Sequence of chain 1.A:
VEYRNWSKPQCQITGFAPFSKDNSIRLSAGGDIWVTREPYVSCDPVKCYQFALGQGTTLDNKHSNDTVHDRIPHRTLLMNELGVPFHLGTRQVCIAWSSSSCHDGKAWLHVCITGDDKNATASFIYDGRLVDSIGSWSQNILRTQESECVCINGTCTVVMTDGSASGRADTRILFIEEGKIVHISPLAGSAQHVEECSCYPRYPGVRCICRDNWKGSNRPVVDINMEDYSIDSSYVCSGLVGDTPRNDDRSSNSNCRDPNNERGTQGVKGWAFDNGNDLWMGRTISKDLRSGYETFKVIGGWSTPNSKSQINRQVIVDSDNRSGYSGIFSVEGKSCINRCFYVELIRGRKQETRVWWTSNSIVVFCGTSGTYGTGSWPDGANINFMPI

This protein binds this small molecule.
Small molecule (SMILES): CC(=O)N[C@H]1[C@H](O[C@H]2[C@H](O)[C@@H](NC(C)=O)CO[C@@H]2CO[C@H]2O[C@@H](C)[C@@H](O)[C@@H](O)[C@@H]2O)O[C@H](CO)[C@@H](O[C@@H]2O[C@H](CO)[C@@H](O)[C@H](O)[C@@H]2O)[C@@H]1O

Binding-site contacts:
Ligand atom N2 contacts residue ASN65 of chain 1.A at 3.2 Å (h-bond).
Ligand atom C6 contacts residue ASN65 of chain 1.A at 4.3 Å.
Ligand atom O5 contacts residue TRP356 of chain 1.A at 3.9 Å.
Ligand atom O2 contacts residue PHE385 of chain 1.B at 3.9 Å.
Ligand atom C7 contacts residue ASN65 of chain 1.A at 3.4 Å.
Ligand atom C4 contacts residue ASN382 of chain 1.B at 4.3 Å.
Ligand atom C8 contacts residue TRP356 of chain 1.A at 4.1 Å (hydrophobic).
Ligand atom C2 contacts residue ASN65 of chain 1.A at 2.5 Å.
Ligand atom O4 contacts residue ASN382 of chain 1.B at 3.7 Å.
Ligand atom C2 contacts residue PHE385 of chain 1.B at 4.0 Å (hydrophobic).
Ligand atom C5 contacts residue TRP356 of chain 1.A at 4.2 Å (hydrophobic).
Ligand atom O2 contacts residue ASN65 of chain 1.A at 4.0 Å.
Ligand atom O4 contacts residue PHE385 of chain 1.B at 4.5 Å.
Ligand atom O3 contacts residue PHE385 of chain 1.B at 3.2 Å.
Ligand atom C3 contacts residue ASN65 of chain 1.A at 3.8 Å.
Ligand atom C8 contacts residue ILE388 of chain 1.A at 4.4 Å (hydrophobic).
Ligand atom O4 contacts residue TRP356 of chain 1.A at 4.5 Å.
Ligand atom O3 contacts residue ASN382 of chain 1.B at 3.1 Å (h-bond).
Ligand atom O7 contacts residue ASN65 of chain 1.A at 2.9 Å (h-bond).
Ligand atom C1 contacts residue ASN65 of chain 1.A at 1.5 Å.
Ligand atom O5 contacts residue ASN65 of chain 1.A at 2.2 Å (h-bond).
Ligand atom C3 contacts residue PHE385 of chain 1.B at 4.2 Å (hydrophobic).
Ligand atom O7 contacts residue TRP356 of chain 1.A at 2.6 Å.
Ligand atom C3 contacts residue ASN382 of chain 1.B at 4.3 Å.
Ligand atom C1 contacts residue TRP356 of chain 1.A at 3.8 Å (hydrophobic).
Ligand atom C7 contacts residue TRP356 of chain 1.A at 3.6 Å (hydrophobic).
Ligand atom C4 contacts residue ASN65 of chain 1.A at 4.2 Å.
Ligand atom O7 contacts residue ILE388 of chain 1.A at 4.3 Å.
Ligand atom O6 contacts residue ASN65 of chain 1.A at 3.7 Å.
Ligand atom C5 contacts residue ASN65 of chain 1.A at 3.6 Å.
Ligand atom C3 contacts residue TRP356 of chain 1.A at 4.4 Å (hydrophobic).

Sequence of chain 1.B:
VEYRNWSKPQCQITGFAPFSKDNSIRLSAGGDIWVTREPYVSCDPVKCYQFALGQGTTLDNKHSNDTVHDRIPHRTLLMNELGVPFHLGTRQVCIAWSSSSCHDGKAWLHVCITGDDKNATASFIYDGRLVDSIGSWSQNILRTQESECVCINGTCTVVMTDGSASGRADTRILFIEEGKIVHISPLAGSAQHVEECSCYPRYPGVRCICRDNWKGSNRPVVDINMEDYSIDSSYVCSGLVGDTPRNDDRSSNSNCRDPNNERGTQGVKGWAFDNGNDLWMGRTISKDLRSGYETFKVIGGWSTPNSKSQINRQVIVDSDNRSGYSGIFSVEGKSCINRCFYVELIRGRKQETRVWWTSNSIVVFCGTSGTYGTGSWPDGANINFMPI